A small-molecule ligand and the protein it binds are described below.
Small molecule (SMILES): CC(=O)N[C@H]1[C@H](O[C@H]2[C@H](O)[C@@H](NC(C)=O)CO[C@@H]2CO)O[C@H](CO)[C@@H](O)[C@@H]1O

Binding-site contacts:
Ligand atom C1 contacts residue GLU319 of chain 1.E at 3.6 Å.
Ligand atom C1 contacts residue ARG395 of chain 1.E at 4.5 Å.
Ligand atom C4 contacts residue ASN323 of chain 1.E at 4.0 Å.
Ligand atom C5 contacts residue ARG376 of chain 1.E at 3.9 Å.
Ligand atom O7 contacts residue ASN323 of chain 1.E at 4.4 Å.
Ligand atom O5 contacts residue ASN323 of chain 1.E at 2.3 Å (h-bond).
Ligand atom C6 contacts residue ARG395 of chain 1.E at 4.3 Å.
Ligand atom C1 contacts residue ASN323 of chain 1.E at 1.4 Å.
Ligand atom O4 contacts residue GLU319 of chain 1.E at 4.0 Å.
Ligand atom N2 contacts residue ASN323 of chain 1.E at 2.9 Å (h-bond).
Ligand atom C7 contacts residue ARG395 of chain 1.E at 3.5 Å.
Ligand atom C8 contacts residue ARG395 of chain 1.E at 3.3 Å.
Ligand atom O3 contacts residue GLU319 of chain 1.E at 4.4 Å.
Ligand atom O5 contacts residue ARG376 of chain 1.E at 2.9 Å (salt-bridge).
Ligand atom O5 contacts residue GLU319 of chain 1.E at 3.9 Å.
Ligand atom C7 contacts residue ASN323 of chain 1.E at 3.9 Å.
Ligand atom O7 contacts residue ARG395 of chain 1.E at 4.3 Å.
Ligand atom N2 contacts residue GLU319 of chain 1.E at 4.3 Å.
Ligand atom C6 contacts residue ARG376 of chain 1.E at 3.7 Å.
Ligand atom C3 contacts residue ASN323 of chain 1.E at 3.7 Å.
Ligand atom C5 contacts residue GLU319 of chain 1.E at 3.3 Å.
Ligand atom C5 contacts residue ARG395 of chain 1.E at 4.0 Å.
Ligand atom C8 contacts residue GLN327 of chain 1.E at 4.1 Å.
Ligand atom C3 contacts residue GLU319 of chain 1.E at 3.3 Å.
Ligand atom C5 contacts residue ASN323 of chain 1.E at 3.6 Å.
Ligand atom O6 contacts residue ARG376 of chain 1.E at 3.5 Å (salt-bridge).
Ligand atom C4 contacts residue GLU319 of chain 1.E at 3.7 Å.
Ligand atom C4 contacts residue ARG395 of chain 1.E at 4.3 Å.
Ligand atom C6 contacts residue GLU319 of chain 1.E at 4.4 Å.
Ligand atom C2 contacts residue ASN323 of chain 1.E at 2.3 Å.
Ligand atom C2 contacts residue GLU319 of chain 1.E at 4.0 Å.
Ligand atom O4 contacts residue ARG395 of chain 1.E at 3.5 Å (salt-bridge).
Ligand atom C7 contacts residue GLN327 of chain 1.E at 4.3 Å.
Ligand atom N2 contacts residue ARG395 of chain 1.E at 3.6 Å (salt-bridge).
Ligand atom C1 contacts residue ARG376 of chain 1.E at 3.8 Å.

Sequence of chain 1.E:
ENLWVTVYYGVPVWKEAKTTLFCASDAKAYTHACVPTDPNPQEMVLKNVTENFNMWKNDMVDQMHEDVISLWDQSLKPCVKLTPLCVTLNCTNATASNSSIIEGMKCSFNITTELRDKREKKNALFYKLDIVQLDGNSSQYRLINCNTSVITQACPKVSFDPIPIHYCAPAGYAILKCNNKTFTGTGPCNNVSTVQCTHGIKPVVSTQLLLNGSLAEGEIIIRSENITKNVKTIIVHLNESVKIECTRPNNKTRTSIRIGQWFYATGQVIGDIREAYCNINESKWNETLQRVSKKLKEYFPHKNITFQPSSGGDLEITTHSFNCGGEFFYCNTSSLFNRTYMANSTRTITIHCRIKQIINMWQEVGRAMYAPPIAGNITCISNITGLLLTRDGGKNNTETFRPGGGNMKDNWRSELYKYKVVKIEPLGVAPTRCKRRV